Binding-site contacts:
Ligand atom P contacts residue MG1 of chain 1.EC at 3.5 Å.
Ligand atom C5' contacts residue MG1 of chain 1.EC at 4.2 Å.
Ligand atom OP1 contacts residue GLY82 of chain 1.G at 4.2 Å.
Ligand atom OP2 contacts residue MG1 of chain 1.EC at 2.0 Å.
Ligand atom O5' contacts residue MG1 of chain 1.EC at 4.1 Å.
Ligand atom O3' contacts residue MG1 of chain 1.EC at 4.4 Å.
Ligand atom OP1 contacts residue MG1 of chain 1.EC at 4.4 Å.

The small molecule below binds the protein below.
Small molecule (SMILES): Nc1ncnc2c1ncn2[C@@H]1O[C@H](CO[P](=O)(O)O[C@H]2[C@@H](O)[C@H](n3ccc(=O)[nH]c3=O)O[C@@H]2CO[P](=O)(O)O[C@H]2[C@@H](O)[C@H](n3cnc4c(N)ncnc43)O[C@@H]2CO[P](=O)(O)O[C@H]2[C@@H](O)[C@H](n3cnc4c(N)ncnc43)O[C@@H]2CO[P](=O)(O)O[C@H]2[C@@H](O)[C@H](n3cnc4c(N)ncnc43)O[C@@H]2CO[P](=O)(O)O[C@H]2[C@@H](O)[C@H](n3cnc4c(N)ncnc43)O[C@@H]2COP(=O)=O)[C@@H](O)[C@H]1O

Sequence of chain 1.G:
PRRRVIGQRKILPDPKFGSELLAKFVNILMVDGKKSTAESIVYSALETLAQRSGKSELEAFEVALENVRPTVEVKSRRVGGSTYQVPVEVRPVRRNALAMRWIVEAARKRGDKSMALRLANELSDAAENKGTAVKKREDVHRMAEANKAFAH